The small molecule below binds the protein below.
Small molecule (SMILES): [H]/N=C(/N)N[C@H]1[C@H](O)[C@@H](O)[C@H](O[C@@H]2O[C@@H](C)[C@](O)(C=O)[C@H]2O[C@@H]2O[C@@H](CO)[C@H](O)[C@@H](O)[C@@H]2NC)[C@@H](N/C(N)=N\[H])[C@@H]1O

Binding-site contacts:
Ligand atom C61 contacts residue LYS47 of chain 1.L at 4.5 Å.
Ligand atom CH2 contacts residue PRO48 of chain 1.L at 3.7 Å (hydrophobic).
Ligand atom O61 contacts residue LYS46 of chain 1.L at 2.8 Å (salt-bridge).
Ligand atom CH2 contacts residue 0TD92 of chain 1.L at 4.3 Å.
Ligand atom O51 contacts residue LYS46 of chain 1.L at 2.7 Å (salt-bridge).
Ligand atom C42 contacts residue LYS91 of chain 1.L at 3.7 Å.
Ligand atom OG2 contacts residue LYS91 of chain 1.L at 2.4 Å (salt-bridge).
Ligand atom CG2 contacts residue LYS91 of chain 1.L at 3.3 Å.
Ligand atom CH2 contacts residue LYS91 of chain 1.L at 3.3 Å.
Ligand atom C32 contacts residue LYS91 of chain 1.L at 4.0 Å.
Ligand atom C61 contacts residue LYS46 of chain 1.L at 3.6 Å.
Ligand atom C51 contacts residue LYS46 of chain 1.L at 3.4 Å.

Sequence of chain 1.L:
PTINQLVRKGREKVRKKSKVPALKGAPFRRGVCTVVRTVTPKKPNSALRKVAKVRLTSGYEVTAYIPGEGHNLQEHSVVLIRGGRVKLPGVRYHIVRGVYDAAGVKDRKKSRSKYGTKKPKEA